The small molecule below binds the protein below.
Small molecule (SMILES): CC(C)CNC(=O)[C@@H](NC[C@H](Cc1ccccc1)NC(=O)c1cc(C(=O)N[C@H](C)c2ccccc2)cc(N(C)S(C)(=O)=O)c1)[C@@H](C)O

Sequence of chain 1.C:
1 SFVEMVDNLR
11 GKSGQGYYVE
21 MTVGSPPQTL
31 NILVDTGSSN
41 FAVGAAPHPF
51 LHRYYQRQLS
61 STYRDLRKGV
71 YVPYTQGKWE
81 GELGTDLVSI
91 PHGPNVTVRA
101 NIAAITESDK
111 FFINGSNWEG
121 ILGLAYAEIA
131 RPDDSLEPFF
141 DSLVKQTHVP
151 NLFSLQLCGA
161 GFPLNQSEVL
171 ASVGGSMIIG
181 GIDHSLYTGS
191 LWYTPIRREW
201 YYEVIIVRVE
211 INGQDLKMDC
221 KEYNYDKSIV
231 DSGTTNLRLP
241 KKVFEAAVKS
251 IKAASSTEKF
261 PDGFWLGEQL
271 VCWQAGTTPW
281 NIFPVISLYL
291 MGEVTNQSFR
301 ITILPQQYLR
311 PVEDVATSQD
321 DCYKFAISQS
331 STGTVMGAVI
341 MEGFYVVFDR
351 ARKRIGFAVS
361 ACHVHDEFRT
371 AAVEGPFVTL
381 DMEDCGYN

Binding-site contacts:
Ligand atom OAU contacts residue THR75 of chain 1.C at 3.4 Å.
Ligand atom CAG contacts residue GLY14 of chain 1.C at 3.3 Å.
Ligand atom NBO contacts residue GLY37 of chain 1.C at 2.9 Å (h-bond).
Ligand atom CBJ contacts residue THR75 of chain 1.C at 2.6 Å.
Ligand atom OAM contacts residue THR235 of chain 1.C at 3.0 Å (h-bond).
Ligand atom CAX contacts residue ASP231 of chain 1.C at 3.4 Å.
Ligand atom CBH contacts residue ASP231 of chain 1.C at 3.4 Å.
Ligand atom CBS contacts residue ILE113 of chain 1.C at 3.5 Å (hydrophobic).
Ligand atom CBE contacts residue GLN76 of chain 1.C at 3.2 Å.
Ligand atom OAM contacts residue GLN76 of chain 1.C at 3.0 Å (h-bond).
Ligand atom OAD contacts residue THR234 of chain 1.C at 3.5 Å.
Ligand atom CAP contacts residue THR234 of chain 1.C at 3.4 Å.
Ligand atom CAY contacts residue ASP35 of chain 1.C at 3.4 Å.
Ligand atom NBQ contacts residue GLY233 of chain 1.C at 3.1 Å (h-bond).
Ligand atom OAD contacts residue ASN236 of chain 1.C at 3.0 Å (h-bond).
Ligand atom CBG contacts residue GLY37 of chain 1.C at 3.4 Å.
Ligand atom CBG contacts residue ASP231 of chain 1.C at 3.3 Å.
Ligand atom CAL contacts residue THR235 of chain 1.C at 3.0 Å.
Ligand atom CAH contacts residue GLY14 of chain 1.C at 3.2 Å.
Ligand atom NBF contacts residue ASP231 of chain 1.C at 2.8 Å (salt-bridge).
Ligand atom CAH contacts residue GLN15 of chain 1.C at 3.4 Å.
Ligand atom CBD contacts residue GLN76 of chain 1.C at 3.0 Å.
Ligand atom CAO contacts residue THR234 of chain 1.C at 3.5 Å.
Ligand atom OBV contacts residue THR75 of chain 1.C at 3.0 Å (h-bond).
Ligand atom CAG contacts residue GLY16 of chain 1.C at 3.4 Å.
Ligand atom CAQ contacts residue GLY233 of chain 1.C at 2.9 Å.
Ligand atom OAD contacts residue THR235 of chain 1.C at 3.2 Å (h-bond).
Ligand atom OAC contacts residue SER328 of chain 1.C at 3.3 Å (h-bond).
Ligand atom CAS contacts residue GLN76 of chain 1.C at 3.3 Å.
Ligand atom CAK contacts residue SER232 of chain 1.C at 3.4 Å.
Ligand atom CAI contacts residue THR235 of chain 1.C at 3.5 Å.
Ligand atom NBQ contacts residue THR235 of chain 1.C at 3.4 Å (h-bond).
Ligand atom OAU contacts residue GLN76 of chain 1.C at 3.2 Å (h-bond).
Ligand atom OAC contacts residue ARG238 of chain 1.C at 3.1 Å.
Ligand atom CAH contacts residue THR235 of chain 1.C at 3.2 Å.
Ligand atom CAH contacts residue GLY16 of chain 1.C at 3.2 Å.
Ligand atom OBV contacts residue TYR74 of chain 1.C at 3.2 Å.
Ligand atom OBI contacts residue TYR201 of chain 1.C at 3.5 Å.
Ligand atom NAV contacts residue GLY233 of chain 1.C at 2.9 Å (h-bond).
Ligand atom CAJ contacts residue GLY233 of chain 1.C at 3.5 Å.